Binding-site contacts:
Ligand atom C4 contacts residue CYS173 of chain 1.A at 3.9 Å (hydrophobic).
Ligand atom C2 contacts residue SER172 of chain 1.A at 3.9 Å.
Ligand atom C4 contacts residue SER177 of chain 1.A at 3.5 Å.
Ligand atom N2 contacts residue GLY194 of chain 1.A at 4.2 Å.
Ligand atom N1 contacts residue CYS173 of chain 1.A at 3.8 Å.
Ligand atom C1 contacts residue GLY196 of chain 1.A at 3.5 Å.
Ligand atom C1 contacts residue SER172 of chain 1.A at 3.2 Å.
Ligand atom N3 contacts residue TRP193 of chain 1.A at 4.1 Å.
Ligand atom C7 contacts residue CYS173 of chain 1.A at 4.2 Å (hydrophobic).
Ligand atom N3 contacts residue SER172 of chain 1.A at 4.0 Å.
Ligand atom N2 contacts residue SER172 of chain 1.A at 3.2 Å (h-bond).
Ligand atom N3 contacts residue CYS197 of chain 1.A at 4.0 Å.
Ligand atom C3 contacts residue GLN174 of chain 1.A at 4.2 Å.
Ligand atom N3 contacts residue SER195 of chain 1.A at 4.2 Å.
Ligand atom N3 contacts residue GLY194 of chain 1.A at 3.5 Å.
Ligand atom C3 contacts residue VAL191 of chain 1.A at 3.9 Å (hydrophobic).
Ligand atom C6 contacts residue GLY196 of chain 1.A at 4.1 Å.
Ligand atom C7 contacts residue GLY194 of chain 1.A at 3.7 Å.
Ligand atom C1 contacts residue GLY194 of chain 1.A at 3.9 Å.
Ligand atom C3 contacts residue CYS173 of chain 1.A at 3.6 Å (hydrophobic).
Ligand atom C1 contacts residue TRP193 of chain 1.A at 3.9 Å (hydrophobic).
Ligand atom C2 contacts residue GLY194 of chain 1.A at 4.2 Å.
Ligand atom C4 contacts residue SER192 of chain 1.A at 4.3 Å.
Ligand atom C6 contacts residue GLY194 of chain 1.A at 4.0 Å.
Ligand atom N3 contacts residue GLY196 of chain 1.A at 2.6 Å (h-bond).
Ligand atom C2 contacts residue TRP193 of chain 1.A at 3.9 Å (hydrophobic).
Ligand atom C2 contacts residue CYS173 of chain 1.A at 3.8 Å (hydrophobic).
Ligand atom C1 contacts residue ASP171 of chain 1.A at 3.9 Å.
Ligand atom C3 contacts residue SER177 of chain 1.A at 4.2 Å.
Ligand atom C4 contacts residue GLN174 of chain 1.A at 4.0 Å.
Ligand atom C7 contacts residue TRP193 of chain 1.A at 3.9 Å (hydrophobic).
Ligand atom C7 contacts residue GLY196 of chain 1.A at 3.6 Å.
Ligand atom C7 contacts residue CYS197 of chain 1.A at 4.2 Å (hydrophobic).
Ligand atom N1 contacts residue TRP193 of chain 1.A at 3.8 Å.
Ligand atom N2 contacts residue ASP171 of chain 1.A at 2.7 Å (salt-bridge).
Ligand atom N2 contacts residue GLY204 of chain 1.A at 3.6 Å.
Ligand atom C5 contacts residue GLN174 of chain 1.A at 3.8 Å.
Ligand atom C6 contacts residue GLN174 of chain 1.A at 3.6 Å.
Ligand atom N2 contacts residue GLY196 of chain 1.A at 3.6 Å.
Ligand atom N1 contacts residue SER172 of chain 1.A at 2.9 Å (h-bond).

Sequence of chain 1.A:
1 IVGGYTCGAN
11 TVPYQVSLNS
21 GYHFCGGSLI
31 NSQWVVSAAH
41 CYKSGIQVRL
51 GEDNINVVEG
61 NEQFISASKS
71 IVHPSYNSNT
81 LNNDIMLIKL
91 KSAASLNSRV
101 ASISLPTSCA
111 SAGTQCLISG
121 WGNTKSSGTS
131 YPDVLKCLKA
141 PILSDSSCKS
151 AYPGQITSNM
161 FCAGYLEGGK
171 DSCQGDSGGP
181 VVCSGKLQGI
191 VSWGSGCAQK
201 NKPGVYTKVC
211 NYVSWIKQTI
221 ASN

The small molecule below binds the protein below.
Small molecule (SMILES): NC1N=c2ccccc2=N1